Sequence of chain 1.H:
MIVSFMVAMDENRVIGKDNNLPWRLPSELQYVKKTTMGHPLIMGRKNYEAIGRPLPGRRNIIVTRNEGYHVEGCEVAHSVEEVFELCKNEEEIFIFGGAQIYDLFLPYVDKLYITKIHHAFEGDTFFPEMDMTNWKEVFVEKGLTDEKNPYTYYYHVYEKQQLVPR

The protein below binds the small molecule below.
Small molecule (SMILES): COc1cc(Cc2cnc(N)nc2N)cc(/C=C/C(=O)N2N=Cc3ccccc3[C@H]2c2ccccc2)c1OC

Binding-site contacts:
Ligand atom C23 contacts residue 34S1 of chain 1.GA at 1.1 Å.
Ligand atom C02 contacts residue 34S1 of chain 1.GA at 0.2 Å.
Ligand atom C22 contacts residue 34S1 of chain 1.GA at 1.6 Å.
Ligand atom C19 contacts residue 34S1 of chain 1.GA at 0.9 Å.
Ligand atom O08 contacts residue 34S1 of chain 1.GA at 0.2 Å (h-bond).
Ligand atom C20 contacts residue 34S1 of chain 1.GA at 1.2 Å.
Ligand atom N01 contacts residue MET6 of chain 1.H at 2.5 Å (h-bond).
Ligand atom C21 contacts residue 34S1 of chain 1.GA at 0.2 Å.
Ligand atom C03 contacts residue 34S1 of chain 1.GA at 0.3 Å.
Ligand atom C06 contacts residue 34S1 of chain 1.GA at 0.3 Å.
Ligand atom C24 contacts residue 34S1 of chain 1.GA at 1.8 Å.
Ligand atom C13 contacts residue 34S1 of chain 1.GA at 0.3 Å.
Ligand atom C34 contacts residue 34S1 of chain 1.GA at 0.2 Å.
Ligand atom C10 contacts residue 34S1 of chain 1.GA at 0.2 Å.
Ligand atom O30 contacts residue 34S1 of chain 1.GA at 1.2 Å (h-bond).
Ligand atom C15 contacts residue 34S1 of chain 1.GA at 0.4 Å.
Ligand atom O11 contacts residue 34S1 of chain 1.GA at 0.2 Å (h-bond).
Ligand atom N17 contacts residue 34S1 of chain 1.GA at 0.7 Å (h-bond).
Ligand atom C37 contacts residue 34S1 of chain 1.GA at 0.5 Å.
Ligand atom C40 contacts residue 34S1 of chain 1.GA at 1.7 Å.
Ligand atom N35 contacts residue GLU28 of chain 1.H at 2.5 Å (salt-bridge).
Ligand atom C26 contacts residue 34S1 of chain 1.GA at 2.7 Å.
Ligand atom C04 contacts residue 34S1 of chain 1.GA at 0.4 Å.
Ligand atom C05 contacts residue 34S1 of chain 1.GA at 0.3 Å.
Ligand atom C32 contacts residue 34S1 of chain 1.GA at 0.3 Å.
Ligand atom N36 contacts residue 34S1 of chain 1.GA at 0.1 Å (h-bond).
Ligand atom C40 contacts residue LEU29 of chain 1.H at 2.8 Å (hydrophobic).
Ligand atom C31 contacts residue 34S1 of chain 1.GA at 0.4 Å.
Ligand atom C07 contacts residue 34S1 of chain 1.GA at 0.2 Å.
Ligand atom C12 contacts residue 34S1 of chain 1.GA at 0.6 Å.
Ligand atom C29 contacts residue 34S1 of chain 1.GA at 2.7 Å.
Ligand atom N35 contacts residue 34S1 of chain 1.GA at 0.3 Å (h-bond).
Ligand atom N01 contacts residue 34S1 of chain 1.GA at 0.3 Å (h-bond).
Ligand atom N18 contacts residue 34S1 of chain 1.GA at 0.7 Å (h-bond).
Ligand atom C09 contacts residue 34S1 of chain 1.GA at 0.2 Å.
Ligand atom C25 contacts residue 34S1 of chain 1.GA at 2.0 Å.
Ligand atom C14 contacts residue 34S1 of chain 1.GA at 0.4 Å.
Ligand atom C38 contacts residue 34S1 of chain 1.GA at 1.5 Å.
Ligand atom C16 contacts residue 34S1 of chain 1.GA at 0.7 Å.
Ligand atom N33 contacts residue 34S1 of chain 1.GA at 0.3 Å (h-bond).